Sequence of chain 2.D:
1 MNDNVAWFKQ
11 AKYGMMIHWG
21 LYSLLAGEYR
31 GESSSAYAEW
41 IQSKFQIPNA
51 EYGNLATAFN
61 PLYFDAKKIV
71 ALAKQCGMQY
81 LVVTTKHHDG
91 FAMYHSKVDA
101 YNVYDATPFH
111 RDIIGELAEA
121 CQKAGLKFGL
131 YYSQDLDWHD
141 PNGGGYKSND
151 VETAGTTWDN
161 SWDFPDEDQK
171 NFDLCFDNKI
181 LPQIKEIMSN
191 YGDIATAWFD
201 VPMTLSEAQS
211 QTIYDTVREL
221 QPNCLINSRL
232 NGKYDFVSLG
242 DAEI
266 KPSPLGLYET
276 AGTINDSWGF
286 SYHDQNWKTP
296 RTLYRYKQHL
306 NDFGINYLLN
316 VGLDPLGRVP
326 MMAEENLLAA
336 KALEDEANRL

A protein and the small-molecule ligand that binds it are described below.
Small molecule (SMILES): C[C@@H]1O[C@H](O)[C@@H](O)[C@H](O)[C@@H]1O

Binding-site contacts:
Ligand atom O3 contacts residue HIS88 of chain 2.D at 3.9 Å.
Ligand atom O4 contacts residue HIS18 of chain 2.D at 2.7 Å (h-bond).
Ligand atom C4 contacts residue GLU39 of chain 2.D at 4.1 Å.
Ligand atom C4 contacts residue HIS87 of chain 2.D at 3.9 Å.
Ligand atom C3 contacts residue TRP283 of chain 2.D at 4.2 Å (hydrophobic).
Ligand atom C4 contacts residue HIS18 of chain 2.D at 3.6 Å.
Ligand atom O2 contacts residue ASP200 of chain 2.D at 3.9 Å.
Ligand atom O2 contacts residue TRP40 of chain 2.D at 3.3 Å (h-bond).
Ligand atom O4 contacts residue TYR131 of chain 2.D at 4.2 Å.
Ligand atom O4 contacts residue TRP283 of chain 2.D at 4.5 Å.
Ligand atom O3 contacts residue HIS87 of chain 2.D at 3.0 Å (h-bond).
Ligand atom O3 contacts residue TRP40 of chain 2.D at 3.2 Å (h-bond).
Ligand atom C2 contacts residue ASP200 of chain 2.D at 3.6 Å.
Ligand atom O2 contacts residue HIS88 of chain 2.D at 3.2 Å (h-bond).
Ligand atom C6 contacts residue TYR131 of chain 2.D at 3.4 Å (hydrophobic).
Ligand atom C2 contacts residue HIS88 of chain 2.D at 4.0 Å.
Ligand atom O5 contacts residue ASP200 of chain 2.D at 4.0 Å.
Ligand atom C1 contacts residue ASP200 of chain 2.D at 4.2 Å.
Ligand atom C4 contacts residue TRP283 of chain 2.D at 3.8 Å (hydrophobic).
Ligand atom O4 contacts residue ASP200 of chain 2.D at 4.5 Å.
Ligand atom C5 contacts residue ASP200 of chain 2.D at 4.3 Å.
Ligand atom O1 contacts residue ASP200 of chain 2.D at 4.2 Å.
Ligand atom C6 contacts residue ASP200 of chain 2.D at 3.5 Å.
Ligand atom C5 contacts residue TRP283 of chain 2.D at 4.3 Å (hydrophobic).
Ligand atom O5 contacts residue ARG229 of chain 2.D at 4.0 Å.
Ligand atom C3 contacts residue HIS87 of chain 2.D at 4.0 Å.
Ligand atom O3 contacts residue GLU39 of chain 2.D at 3.1 Å (salt-bridge).
Ligand atom C5 contacts residue HIS18 of chain 2.D at 4.2 Å.
Ligand atom O4 contacts residue HIS87 of chain 2.D at 2.7 Å (h-bond).
Ligand atom C6 contacts residue TRP198 of chain 2.D at 3.7 Å (hydrophobic).
Ligand atom C6 contacts residue HIS18 of chain 2.D at 4.1 Å.
Ligand atom C2 contacts residue TRP40 of chain 2.D at 4.2 Å (hydrophobic).
Ligand atom O4 contacts residue GLU39 of chain 2.D at 4.4 Å.
Ligand atom C3 contacts residue TRP40 of chain 2.D at 4.0 Å (hydrophobic).
Ligand atom C3 contacts residue GLU39 of chain 2.D at 3.7 Å.